Sequence of chain 4.B:
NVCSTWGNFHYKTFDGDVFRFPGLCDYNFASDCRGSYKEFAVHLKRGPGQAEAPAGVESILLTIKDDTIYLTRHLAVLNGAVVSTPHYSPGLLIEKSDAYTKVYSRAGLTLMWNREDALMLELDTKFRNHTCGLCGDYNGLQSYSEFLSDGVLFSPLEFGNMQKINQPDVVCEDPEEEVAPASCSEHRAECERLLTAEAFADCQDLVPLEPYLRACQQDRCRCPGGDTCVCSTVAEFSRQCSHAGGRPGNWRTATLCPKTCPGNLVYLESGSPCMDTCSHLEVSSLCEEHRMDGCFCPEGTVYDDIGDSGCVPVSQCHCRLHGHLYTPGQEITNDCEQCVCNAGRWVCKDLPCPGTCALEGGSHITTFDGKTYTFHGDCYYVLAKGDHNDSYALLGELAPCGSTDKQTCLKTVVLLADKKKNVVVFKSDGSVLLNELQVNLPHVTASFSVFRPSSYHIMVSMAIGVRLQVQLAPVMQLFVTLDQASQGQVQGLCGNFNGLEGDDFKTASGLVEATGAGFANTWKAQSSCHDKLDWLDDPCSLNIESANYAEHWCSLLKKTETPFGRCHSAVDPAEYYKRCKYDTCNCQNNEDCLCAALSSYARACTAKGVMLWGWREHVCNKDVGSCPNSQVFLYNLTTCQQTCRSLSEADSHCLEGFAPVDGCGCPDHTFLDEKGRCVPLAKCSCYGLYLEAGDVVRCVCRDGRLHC

Binding-site contacts:
Ligand atom C4 contacts residue ASN153 of chain 4.B at 3.8 Å.
Ligand atom O4 contacts residue ARG142 of chain 4.B at 3.2 Å.
Ligand atom C1 contacts residue ASN143 of chain 4.B at 1.4 Å.
Ligand atom C6 contacts residue ASN143 of chain 4.B at 3.0 Å.
Ligand atom C7 contacts residue ASN153 of chain 4.B at 4.1 Å.
Ligand atom O3 contacts residue GLY154 of chain 4.B at 4.2 Å.
Ligand atom C7 contacts residue ASN143 of chain 4.B at 3.4 Å.
Ligand atom C3 contacts residue ASN153 of chain 4.B at 3.3 Å.
Ligand atom N2 contacts residue ASN153 of chain 4.B at 4.1 Å.
Ligand atom C4 contacts residue ARG142 of chain 4.B at 3.9 Å.
Ligand atom O3 contacts residue ASN153 of chain 4.B at 2.0 Å (h-bond).
Ligand atom O7 contacts residue ASN153 of chain 4.B at 3.9 Å.
Ligand atom O6 contacts residue ASN143 of chain 4.B at 2.9 Å (h-bond).
Ligand atom N2 contacts residue ASN143 of chain 4.B at 3.4 Å (h-bond).
Ligand atom O4 contacts residue ASN153 of chain 4.B at 3.9 Å.
Ligand atom O7 contacts residue ASN143 of chain 4.B at 2.6 Å (h-bond).
Ligand atom C2 contacts residue ASN153 of chain 4.B at 3.8 Å.
Ligand atom C6 contacts residue ARG142 of chain 4.B at 3.5 Å.
Ligand atom O6 contacts residue ARG142 of chain 4.B at 4.4 Å.
Ligand atom C5 contacts residue ARG142 of chain 4.B at 4.3 Å.
Ligand atom C4 contacts residue ASN143 of chain 4.B at 3.4 Å.
Ligand atom O3 contacts residue ASN143 of chain 4.B at 4.3 Å.
Ligand atom C5 contacts residue ASN143 of chain 4.B at 3.0 Å.
Ligand atom O5 contacts residue ASN143 of chain 4.B at 2.4 Å (h-bond).
Ligand atom C2 contacts residue ASN143 of chain 4.B at 2.5 Å.
Ligand atom C3 contacts residue ASN143 of chain 4.B at 3.5 Å.

This small molecule binds to this protein.
Small molecule (SMILES): CC(=O)N[C@@H]1[C@@H](O)[C@H](O)[C@@H](CO)O[C@H]1O